A small-molecule ligand and the protein it binds are described below.
Small molecule (SMILES): CC(=O)N[C@H]1[C@H](O[C@H]2[C@H](O)[C@@H](NC(C)=O)CO[C@@H]2CO)O[C@H](CO)[C@@H](O[C@@H]2O[C@H](CO[C@H]3O[C@H](CO)[C@@H](O)[C@H](O)[C@@H]3O)[C@@H](O)[C@H](O)[C@@H]2O)[C@@H]1O

Binding-site contacts:
Ligand atom C7 contacts residue ASN82 of chain 1.B at 3.5 Å.
Ligand atom O5 contacts residue THR84 of chain 1.B at 4.1 Å.
Ligand atom C7 contacts residue SER22 of chain 1.B at 4.4 Å.
Ligand atom O6 contacts residue LEU75 of chain 1.B at 4.3 Å.
Ligand atom C5 contacts residue ASN82 of chain 1.B at 3.7 Å.
Ligand atom N2 contacts residue ASN82 of chain 1.B at 2.9 Å (h-bond).
Ligand atom O5 contacts residue LEU75 of chain 1.B at 3.9 Å.
Ligand atom C1 contacts residue LEU75 of chain 1.B at 4.4 Å (hydrophobic).
Ligand atom O7 contacts residue ASN82 of chain 1.B at 3.8 Å.
Ligand atom C8 contacts residue LEU75 of chain 1.B at 3.7 Å (hydrophobic).
Ligand atom C8 contacts residue PRO149 of chain 1.B at 3.7 Å (hydrophobic).
Ligand atom C5 contacts residue LEU75 of chain 1.B at 4.5 Å (hydrophobic).
Ligand atom C1 contacts residue ASN82 of chain 1.B at 1.4 Å.
Ligand atom C3 contacts residue ASN82 of chain 1.B at 3.8 Å.
Ligand atom O5 contacts residue GLY76 of chain 1.B at 3.9 Å.
Ligand atom C2 contacts residue ASN82 of chain 1.B at 2.4 Å.
Ligand atom O5 contacts residue ASN82 of chain 1.B at 2.4 Å (h-bond).
Ligand atom C8 contacts residue SER22 of chain 1.B at 3.1 Å.
Ligand atom C6 contacts residue LEU75 of chain 1.B at 3.6 Å (hydrophobic).
Ligand atom C5 contacts residue THR84 of chain 1.B at 4.3 Å.
Ligand atom C4 contacts residue ASN82 of chain 1.B at 4.2 Å.
Ligand atom C1 contacts residue GLY76 of chain 1.B at 4.4 Å.
Ligand atom C1 contacts residue THR84 of chain 1.B at 3.8 Å.

Sequence of chain 1.B:
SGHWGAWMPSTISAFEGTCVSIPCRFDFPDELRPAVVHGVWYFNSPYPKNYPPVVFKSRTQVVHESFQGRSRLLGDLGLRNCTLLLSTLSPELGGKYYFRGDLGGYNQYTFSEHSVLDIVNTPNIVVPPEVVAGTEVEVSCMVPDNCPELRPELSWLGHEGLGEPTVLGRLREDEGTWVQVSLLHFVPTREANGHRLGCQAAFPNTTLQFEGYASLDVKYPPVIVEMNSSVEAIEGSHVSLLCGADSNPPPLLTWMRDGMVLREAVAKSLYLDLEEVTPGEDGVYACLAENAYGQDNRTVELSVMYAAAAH